Sequence of chain 1.B:
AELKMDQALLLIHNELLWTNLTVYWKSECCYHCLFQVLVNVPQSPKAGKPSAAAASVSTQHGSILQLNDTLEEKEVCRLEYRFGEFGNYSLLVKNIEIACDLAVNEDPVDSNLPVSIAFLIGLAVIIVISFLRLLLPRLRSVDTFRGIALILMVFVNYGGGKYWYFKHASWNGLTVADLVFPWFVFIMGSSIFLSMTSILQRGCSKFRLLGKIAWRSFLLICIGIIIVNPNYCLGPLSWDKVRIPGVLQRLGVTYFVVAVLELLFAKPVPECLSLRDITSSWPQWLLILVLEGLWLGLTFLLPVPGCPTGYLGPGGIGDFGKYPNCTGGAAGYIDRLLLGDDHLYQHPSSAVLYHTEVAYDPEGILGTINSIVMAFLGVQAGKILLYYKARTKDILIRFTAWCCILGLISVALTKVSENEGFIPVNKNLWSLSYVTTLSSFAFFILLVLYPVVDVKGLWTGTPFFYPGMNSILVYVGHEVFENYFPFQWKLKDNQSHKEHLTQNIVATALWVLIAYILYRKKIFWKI

A small-molecule ligand and the protein it binds are described below.
Small molecule (SMILES): CC(C)CCC[C@@H](C)[C@H]1CC[C@H]2[C@@H]3CC=C4C[C@@H](O)CC[C@]4(C)[C@H]3CC[C@]12C

Binding-site contacts:
Ligand atom C15 contacts residue LEU434 of chain 1.B at 3.8 Å (hydrophobic).
Ligand atom C15 contacts residue GLY433 of chain 1.B at 4.0 Å.
Ligand atom C18 contacts residue LEU437 of chain 1.B at 3.6 Å (hydrophobic).
Ligand atom C6 contacts residue LEU437 of chain 1.B at 3.9 Å (hydrophobic).
Ligand atom C6 contacts residue LEU438 of chain 1.B at 4.3 Å (hydrophobic).
Ligand atom C27 contacts residue GLY429 of chain 1.B at 3.8 Å.
Ligand atom C7 contacts residue LEU438 of chain 1.B at 4.2 Å (hydrophobic).
Ligand atom C10 contacts residue LEU437 of chain 1.B at 4.3 Å (hydrophobic).
Ligand atom C18 contacts residue GLY433 of chain 1.B at 3.7 Å.
Ligand atom C25 contacts residue VAL426 of chain 1.B at 3.9 Å (hydrophobic).
Ligand atom C16 contacts residue GLY433 of chain 1.B at 4.4 Å.
Ligand atom C23 contacts residue LEU430 of chain 1.B at 3.9 Å (hydrophobic).
Ligand atom C11 contacts residue LEU437 of chain 1.B at 4.5 Å (hydrophobic).
Ligand atom C5 contacts residue PRO439 of chain 1.B at 4.2 Å (hydrophobic).
Ligand atom C5 contacts residue LEU437 of chain 1.B at 3.8 Å (hydrophobic).
Ligand atom C25 contacts residue GLY429 of chain 1.B at 3.8 Å.
Ligand atom C23 contacts residue GLY429 of chain 1.B at 4.0 Å.
Ligand atom C24 contacts residue GLY429 of chain 1.B at 4.0 Å.
Ligand atom C7 contacts residue LEU437 of chain 1.B at 4.3 Å (hydrophobic).
Ligand atom C4 contacts residue PRO439 of chain 1.B at 3.6 Å (hydrophobic).
Ligand atom C25 contacts residue LEU430 of chain 1.B at 4.0 Å (hydrophobic).
Ligand atom C6 contacts residue PRO439 of chain 1.B at 3.9 Å (hydrophobic).
Ligand atom C19 contacts residue LEU437 of chain 1.B at 3.6 Å (hydrophobic).
Ligand atom C4 contacts residue LEU437 of chain 1.B at 3.9 Å (hydrophobic).
Ligand atom C26 contacts residue VAL426 of chain 1.B at 3.9 Å (hydrophobic).
Ligand atom C22 contacts residue LEU430 of chain 1.B at 4.1 Å (hydrophobic).
Ligand atom C8 contacts residue LEU437 of chain 1.B at 4.2 Å (hydrophobic).
Ligand atom C24 contacts residue LEU430 of chain 1.B at 4.3 Å (hydrophobic).
Ligand atom C16 contacts residue LEU430 of chain 1.B at 4.1 Å (hydrophobic).
Ligand atom C22 contacts residue GLY429 of chain 1.B at 4.0 Å.